Binding-site contacts:
Ligand atom CAS contacts residue GLN137 of chain 2.C at 3.0 Å.
Ligand atom CAO contacts residue ARG54 of chain 2.C at 3.5 Å.
Ligand atom OAJ contacts residue THR55 of chain 2.C at 2.3 Å (h-bond).
Ligand atom OAE contacts residue ARG105 of chain 2.C at 3.4 Å (salt-bridge).
Ligand atom CAT contacts residue THR55 of chain 2.C at 3.3 Å.
Ligand atom OAC contacts residue PRO266 of chain 2.C at 3.5 Å (h-bond).
Ligand atom CAS contacts residue THR168 of chain 2.C at 3.1 Å.
Ligand atom OAB contacts residue THR168 of chain 2.C at 2.5 Å.
Ligand atom CAN contacts residue HIS134 of chain 2.C at 3.5 Å.
Ligand atom CAM contacts residue ARG105 of chain 2.C at 3.6 Å.
Ligand atom OAA contacts residue ARG167 of chain 2.C at 3.2 Å (salt-bridge).
Ligand atom OAJ contacts residue SER52 of chain 2.C at 2.9 Å (h-bond).
Ligand atom CAV contacts residue HIS134 of chain 2.C at 3.6 Å.
Ligand atom OAG contacts residue GLN137 of chain 2.C at 2.1 Å (h-bond).
Ligand atom CAU contacts residue THR168 of chain 2.C at 3.3 Å.
Ligand atom PAY contacts residue ARG54 of chain 2.C at 3.4 Å.
Ligand atom NAP contacts residue HIS134 of chain 2.C at 3.5 Å.
Ligand atom CAL contacts residue THR168 of chain 2.C at 3.4 Å.
Ligand atom CAK contacts residue HIS134 of chain 2.C at 3.1 Å.
Ligand atom OAD contacts residue PRO266 of chain 2.C at 2.2 Å.
Ligand atom PAX contacts residue GLN137 of chain 2.C at 2.8 Å.
Ligand atom OAH contacts residue ASP141 of chain 2.C at 2.8 Å (salt-bridge).
Ligand atom CAW contacts residue ARG167 of chain 2.C at 3.3 Å.
Ligand atom OAI contacts residue LYS83 of chain 1.C at 3.0 Å.
Ligand atom OAB contacts residue GLN137 of chain 2.C at 2.7 Å (h-bond).
Ligand atom OAE contacts residue SER52 of chain 2.C at 2.5 Å (h-bond).
Ligand atom OAH contacts residue GLN137 of chain 2.C at 2.8 Å (h-bond).
Ligand atom OAJ contacts residue ARG54 of chain 2.C at 2.6 Å.
Ligand atom NAP contacts residue THR168 of chain 2.C at 2.4 Å.
Ligand atom CAU contacts residue HIS134 of chain 2.C at 3.1 Å.
Ligand atom OAE contacts residue THR55 of chain 2.C at 2.8 Å (h-bond).
Ligand atom CAO contacts residue THR55 of chain 2.C at 3.2 Å.
Ligand atom CAN contacts residue GLN137 of chain 2.C at 2.8 Å.
Ligand atom OAA contacts residue ARG105 of chain 2.C at 3.0 Å (salt-bridge).
Ligand atom CAL contacts residue ARG167 of chain 2.C at 3.4 Å.
Ligand atom OAF contacts residue ARG167 of chain 2.C at 3.2 Å (salt-bridge).
Ligand atom OAI contacts residue ARG54 of chain 2.C at 2.5 Å (salt-bridge).
Ligand atom CAR contacts residue ARG167 of chain 2.C at 3.1 Å.
Ligand atom PAY contacts residue SER52 of chain 2.C at 3.2 Å.
Ligand atom PAY contacts residue THR55 of chain 2.C at 3.2 Å.

Sequence of chain 2.C:
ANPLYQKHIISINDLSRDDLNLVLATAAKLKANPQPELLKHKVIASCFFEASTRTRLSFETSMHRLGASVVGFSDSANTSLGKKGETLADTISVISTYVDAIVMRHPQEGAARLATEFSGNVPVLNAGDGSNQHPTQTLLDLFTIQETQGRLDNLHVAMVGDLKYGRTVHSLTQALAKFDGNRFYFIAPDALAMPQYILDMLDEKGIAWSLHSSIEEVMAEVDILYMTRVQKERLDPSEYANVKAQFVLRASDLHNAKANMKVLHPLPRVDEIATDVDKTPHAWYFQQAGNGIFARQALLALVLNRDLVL

Sequence of chain 1.C:
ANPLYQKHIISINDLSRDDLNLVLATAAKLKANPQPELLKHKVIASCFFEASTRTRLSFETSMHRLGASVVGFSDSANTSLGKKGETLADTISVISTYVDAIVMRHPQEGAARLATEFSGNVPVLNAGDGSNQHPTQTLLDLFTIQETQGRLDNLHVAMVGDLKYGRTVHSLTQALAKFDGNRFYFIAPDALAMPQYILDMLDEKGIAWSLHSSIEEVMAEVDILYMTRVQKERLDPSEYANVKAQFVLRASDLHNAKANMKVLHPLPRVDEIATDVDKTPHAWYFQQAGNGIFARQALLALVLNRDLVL

The protein below binds the small molecule below.
Small molecule (SMILES): O=C(CP(=O)(O)O)Nc1cc(NC(=O)CP(=O)(O)O)cc(C(=O)O)c1